Binding-site contacts:
Ligand atom S1 contacts residue MET796 of chain 1.A at 3.7 Å.
Ligand atom N7 contacts residue ASP807 of chain 1.A at 3.3 Å (salt-bridge).
Ligand atom C19 contacts residue LYS675 of chain 1.A at 3.1 Å.
Ligand atom N5 contacts residue MET648 of chain 1.A at 3.8 Å.
Ligand atom C23 contacts residue ASP807 of chain 1.A at 3.6 Å.
Ligand atom O3 contacts residue VAL724 of chain 1.A at 3.1 Å (h-bond).
Ligand atom C21 contacts residue ILE721 of chain 1.A at 3.5 Å (hydrophobic).
Ligand atom C13 contacts residue ASP649 of chain 1.A at 3.6 Å.
Ligand atom O1 contacts residue MET648 of chain 1.A at 3.6 Å.
Ligand atom C14 contacts residue TRP656 of chain 1.A at 3.8 Å (hydrophobic).
Ligand atom N6 contacts residue ILE721 of chain 1.A at 3.7 Å.
Ligand atom C20 contacts residue ASP807 of chain 1.A at 3.7 Å.
Ligand atom N6 contacts residue ASP683 of chain 1.A at 2.6 Å (salt-bridge).
Ligand atom O1 contacts residue PHE647 of chain 1.A at 3.4 Å (h-bond).
Ligand atom C20 contacts residue LYS675 of chain 1.A at 3.0 Å.
Ligand atom C23 contacts residue TYR709 of chain 1.A at 3.6 Å (hydrophobic).
Ligand atom N1 contacts residue ILE806 of chain 1.A at 3.6 Å.
Ligand atom C22 contacts residue ILE721 of chain 1.A at 3.7 Å (hydrophobic).
Ligand atom O2 contacts residue MET648 of chain 1.A at 3.4 Å.
Ligand atom C15 contacts residue SER727 of chain 1.A at 3.7 Å.
Ligand atom C21 contacts residue LYS675 of chain 1.A at 3.8 Å.
Ligand atom C23 contacts residue ILE806 of chain 1.A at 3.6 Å (hydrophobic).
Ligand atom N7 contacts residue TYR709 of chain 1.A at 3.2 Å (h-bond).
Ligand atom C16 contacts residue GLU722 of chain 1.A at 3.0 Å.
Ligand atom O1 contacts residue LYS604 of chain 1.A at 3.1 Å (salt-bridge).
Ligand atom C19 contacts residue ASP807 of chain 1.A at 3.7 Å.
Ligand atom O2 contacts residue ASP649 of chain 1.A at 2.7 Å (salt-bridge).
Ligand atom C1 contacts residue ILE806 of chain 1.A at 3.8 Å (hydrophobic).
Ligand atom C3 contacts residue ILE806 of chain 1.A at 3.8 Å (hydrophobic).
Ligand atom C16 contacts residue VAL724 of chain 1.A at 3.5 Å (hydrophobic).
Ligand atom N7 contacts residue ASP683 of chain 1.A at 3.5 Å (salt-bridge).
Ligand atom N3 contacts residue ILE673 of chain 1.A at 3.8 Å.
Ligand atom C15 contacts residue VAL724 of chain 1.A at 3.6 Å (hydrophobic).
Ligand atom C21 contacts residue ASP807 of chain 1.A at 3.5 Å.
Ligand atom C2 contacts residue ILE806 of chain 1.A at 3.6 Å (hydrophobic).
Ligand atom C17 contacts residue ILE721 of chain 1.A at 3.8 Å (hydrophobic).
Ligand atom N6 contacts residue ASP807 of chain 1.A at 3.3 Å (salt-bridge).
Ligand atom C17 contacts residue GLU722 of chain 1.A at 3.6 Å.
Ligand atom C21 contacts residue ASP683 of chain 1.A at 3.5 Å.
Ligand atom C7 contacts residue THR729 of chain 1.A at 3.8 Å.

Sequence of chain 1.A:
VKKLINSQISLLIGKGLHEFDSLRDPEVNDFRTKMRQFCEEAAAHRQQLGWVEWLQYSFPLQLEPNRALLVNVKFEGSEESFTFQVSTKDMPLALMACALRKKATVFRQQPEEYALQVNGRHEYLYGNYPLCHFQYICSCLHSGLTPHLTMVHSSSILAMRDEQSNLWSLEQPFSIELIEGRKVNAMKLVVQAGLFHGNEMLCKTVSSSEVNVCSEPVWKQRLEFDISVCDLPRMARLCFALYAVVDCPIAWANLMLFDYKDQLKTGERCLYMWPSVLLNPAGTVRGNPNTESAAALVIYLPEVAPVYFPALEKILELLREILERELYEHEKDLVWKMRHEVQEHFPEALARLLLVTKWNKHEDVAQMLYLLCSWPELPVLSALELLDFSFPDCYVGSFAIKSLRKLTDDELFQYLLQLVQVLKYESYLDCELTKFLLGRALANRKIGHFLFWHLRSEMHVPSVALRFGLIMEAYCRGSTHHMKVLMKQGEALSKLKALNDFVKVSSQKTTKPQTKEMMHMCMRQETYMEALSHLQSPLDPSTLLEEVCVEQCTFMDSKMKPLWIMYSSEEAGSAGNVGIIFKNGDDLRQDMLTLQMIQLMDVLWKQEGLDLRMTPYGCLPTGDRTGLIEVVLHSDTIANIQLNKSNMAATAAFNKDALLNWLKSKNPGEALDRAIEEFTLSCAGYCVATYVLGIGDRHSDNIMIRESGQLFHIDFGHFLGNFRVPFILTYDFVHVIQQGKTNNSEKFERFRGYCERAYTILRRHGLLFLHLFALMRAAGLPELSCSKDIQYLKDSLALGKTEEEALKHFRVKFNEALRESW

A protein and the small-molecule ligand that binds it are described below.
Small molecule (SMILES): CS(=O)(=O)N1CCN(Cc2cc3nc(-c4cccc5[nH]ncc45)nc(N4CCOCC4)c3s2)CC1